Sequence of chain 1.A:
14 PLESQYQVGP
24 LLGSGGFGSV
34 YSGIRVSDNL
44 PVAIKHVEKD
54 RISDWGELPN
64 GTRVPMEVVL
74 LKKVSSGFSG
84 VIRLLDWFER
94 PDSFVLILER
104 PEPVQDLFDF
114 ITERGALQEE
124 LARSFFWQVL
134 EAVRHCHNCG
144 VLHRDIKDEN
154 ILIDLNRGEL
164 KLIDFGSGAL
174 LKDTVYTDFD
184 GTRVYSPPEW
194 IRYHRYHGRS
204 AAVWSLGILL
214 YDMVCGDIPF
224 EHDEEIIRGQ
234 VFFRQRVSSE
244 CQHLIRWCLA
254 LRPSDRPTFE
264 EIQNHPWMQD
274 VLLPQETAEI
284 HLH

Binding-site contacts:
Ligand atom F1 contacts residue ILE166 of chain 1.A at 3.9 Å.
Ligand atom C4 contacts residue LEU155 of chain 1.A at 3.8 Å (hydrophobic).
Ligand atom F2 contacts residue LEU25 of chain 1.A at 3.5 Å.
Ligand atom F2 contacts residue ARG103 of chain 1.A at 3.2 Å.
Ligand atom N4 contacts residue ILE166 of chain 1.A at 3.6 Å.
Ligand atom C9 contacts residue ALA46 of chain 1.A at 3.8 Å (hydrophobic).
Ligand atom C22 contacts residue GLU152 of chain 1.A at 3.6 Å.
Ligand atom C9 contacts residue LEU101 of chain 1.A at 3.9 Å (hydrophobic).
Ligand atom C3 contacts residue LEU155 of chain 1.A at 3.7 Å (hydrophobic).
Ligand atom C21 contacts residue ASP109 of chain 1.A at 3.4 Å.
Ligand atom C13 contacts residue VAL33 of chain 1.A at 3.9 Å (hydrophobic).
Ligand atom C17 contacts residue VAL33 of chain 1.A at 3.9 Å (hydrophobic).
Ligand atom C7 contacts residue LEU155 of chain 1.A at 3.5 Å (hydrophobic).
Ligand atom C10 contacts residue LEU25 of chain 1.A at 3.8 Å (hydrophobic).
Ligand atom N5 contacts residue LYS48 of chain 1.A at 3.1 Å (salt-bridge).
Ligand atom N7 contacts residue GLU152 of chain 1.A at 2.7 Å (salt-bridge).
Ligand atom C21 contacts residue GLU152 of chain 1.A at 3.4 Å.
Ligand atom C16 contacts residue LYS48 of chain 1.A at 3.7 Å.
Ligand atom C12 contacts residue LEU155 of chain 1.A at 3.4 Å (hydrophobic).
Ligand atom C6 contacts residue ALA46 of chain 1.A at 3.6 Å (hydrophobic).
Ligand atom C10 contacts residue VAL107 of chain 1.A at 3.6 Å (hydrophobic).
Ligand atom C6 contacts residue GLU102 of chain 1.A at 3.4 Å.
Ligand atom C15 contacts residue PHE30 of chain 1.A at 3.4 Å (hydrophobic).
Ligand atom C6 contacts residue LEU155 of chain 1.A at 3.6 Å (hydrophobic).
Ligand atom N3 contacts residue LEU101 of chain 1.A at 3.8 Å.
Ligand atom N4 contacts residue VAL33 of chain 1.A at 3.8 Å.
Ligand atom C13 contacts residue ILE166 of chain 1.A at 3.8 Å (hydrophobic).
Ligand atom F1 contacts residue LEU155 of chain 1.A at 3.2 Å.
Ligand atom C1 contacts residue LEU25 of chain 1.A at 3.7 Å (hydrophobic).
Ligand atom C8 contacts residue ILE166 of chain 1.A at 3.8 Å (hydrophobic).
Ligand atom C20 contacts residue ASP109 of chain 1.A at 3.7 Å.
Ligand atom N7 contacts residue ASP109 of chain 1.A at 2.7 Å (salt-bridge).
Ligand atom C9 contacts residue ILE85 of chain 1.A at 3.9 Å (hydrophobic).
Ligand atom C1 contacts residue VAL107 of chain 1.A at 3.5 Å (hydrophobic).
Ligand atom F2 contacts residue VAL107 of chain 1.A at 3.6 Å.
Ligand atom C5 contacts residue ALA46 of chain 1.A at 3.6 Å (hydrophobic).
Ligand atom C16 contacts residue ASP167 of chain 1.A at 3.2 Å.
Ligand atom N5 contacts residue ASP167 of chain 1.A at 3.4 Å.
Ligand atom C16 contacts residue PHE30 of chain 1.A at 3.4 Å (hydrophobic).
Ligand atom C22 contacts residue ILE166 of chain 1.A at 3.9 Å (hydrophobic).

The small molecule below binds the protein below.
Small molecule (SMILES): N[C@H]1CCCN(c2ccncc2Nc2ncc3ccc(-c4c(F)cccc4F)nn23)C1